Sequence of chain 1.C:
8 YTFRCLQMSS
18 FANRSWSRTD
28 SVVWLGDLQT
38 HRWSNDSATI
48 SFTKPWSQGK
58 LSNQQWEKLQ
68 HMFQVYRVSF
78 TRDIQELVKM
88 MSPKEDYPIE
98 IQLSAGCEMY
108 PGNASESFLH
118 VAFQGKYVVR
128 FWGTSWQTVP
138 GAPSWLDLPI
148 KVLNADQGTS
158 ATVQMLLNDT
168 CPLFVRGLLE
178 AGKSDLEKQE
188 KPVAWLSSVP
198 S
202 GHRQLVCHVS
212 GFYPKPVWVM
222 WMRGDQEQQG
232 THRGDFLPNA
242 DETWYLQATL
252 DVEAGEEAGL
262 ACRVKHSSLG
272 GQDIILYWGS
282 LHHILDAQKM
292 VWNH

This protein binds this small molecule.
Small molecule (SMILES): CC(=O)N[C@@H]1[C@@H](O)[C@H](O)[C@@H](CO)O[C@H]1O

Binding-site contacts:
Ligand atom C4 contacts residue ASN165 of chain 1.C at 4.2 Å.
Ligand atom O6 contacts residue ASN165 of chain 1.C at 4.3 Å.
Ligand atom O3 contacts residue THR131 of chain 1.C at 4.0 Å.
Ligand atom C7 contacts residue ASN165 of chain 1.C at 3.1 Å.
Ligand atom C2 contacts residue ASN165 of chain 1.C at 2.4 Å.
Ligand atom C3 contacts residue THR131 of chain 1.C at 4.1 Å.
Ligand atom C3 contacts residue ASN165 of chain 1.C at 3.7 Å.
Ligand atom N2 contacts residue ASN165 of chain 1.C at 2.9 Å (h-bond).
Ligand atom O7 contacts residue ASP166 of chain 1.C at 4.3 Å.
Ligand atom C1 contacts residue GLY130 of chain 1.C at 4.2 Å.
Ligand atom O3 contacts residue GLN161 of chain 1.C at 3.9 Å.
Ligand atom C4 contacts residue GLY130 of chain 1.C at 4.4 Å.
Ligand atom C5 contacts residue ASN165 of chain 1.C at 3.6 Å.
Ligand atom C1 contacts residue ASN165 of chain 1.C at 1.4 Å.
Ligand atom O4 contacts residue GLY130 of chain 1.C at 4.1 Å.
Ligand atom O4 contacts residue THR131 of chain 1.C at 3.9 Å.
Ligand atom O5 contacts residue GLY130 of chain 1.C at 4.4 Å.
Ligand atom C8 contacts residue GLN161 of chain 1.C at 3.6 Å.
Ligand atom O5 contacts residue ASN165 of chain 1.C at 2.4 Å (h-bond).
Ligand atom C8 contacts residue ASN165 of chain 1.C at 4.4 Å.
Ligand atom C5 contacts residue GLY130 of chain 1.C at 3.9 Å.
Ligand atom C6 contacts residue GLY130 of chain 1.C at 4.3 Å.
Ligand atom O6 contacts residue GLY130 of chain 1.C at 4.3 Å.
Ligand atom O7 contacts residue ASN165 of chain 1.C at 2.9 Å (h-bond).
Ligand atom N2 contacts residue GLN161 of chain 1.C at 3.1 Å (h-bond).
Ligand atom C7 contacts residue GLN161 of chain 1.C at 3.8 Å.
Ligand atom C3 contacts residue GLY130 of chain 1.C at 4.1 Å.
Ligand atom C3 contacts residue GLN161 of chain 1.C at 3.9 Å.
Ligand atom C2 contacts residue GLN161 of chain 1.C at 4.0 Å.